This protein binds this small molecule.
Small molecule (SMILES): O=C(O)c1ccc(NS(=O)(=O)c2ccc(N3C(=O)c4ccccc4C3=O)cc2)cc1

Sequence of chain 55.A:
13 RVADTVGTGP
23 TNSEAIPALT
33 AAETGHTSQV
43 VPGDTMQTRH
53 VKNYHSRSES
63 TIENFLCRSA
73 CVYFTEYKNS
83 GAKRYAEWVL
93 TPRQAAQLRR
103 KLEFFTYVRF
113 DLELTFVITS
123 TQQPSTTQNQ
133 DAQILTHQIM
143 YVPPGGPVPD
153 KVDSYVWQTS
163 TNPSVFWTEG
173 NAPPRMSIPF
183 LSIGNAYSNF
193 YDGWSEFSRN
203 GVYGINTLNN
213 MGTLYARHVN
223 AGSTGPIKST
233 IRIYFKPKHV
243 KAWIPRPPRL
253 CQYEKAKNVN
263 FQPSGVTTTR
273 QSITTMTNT

Sequence of chain 47.C:
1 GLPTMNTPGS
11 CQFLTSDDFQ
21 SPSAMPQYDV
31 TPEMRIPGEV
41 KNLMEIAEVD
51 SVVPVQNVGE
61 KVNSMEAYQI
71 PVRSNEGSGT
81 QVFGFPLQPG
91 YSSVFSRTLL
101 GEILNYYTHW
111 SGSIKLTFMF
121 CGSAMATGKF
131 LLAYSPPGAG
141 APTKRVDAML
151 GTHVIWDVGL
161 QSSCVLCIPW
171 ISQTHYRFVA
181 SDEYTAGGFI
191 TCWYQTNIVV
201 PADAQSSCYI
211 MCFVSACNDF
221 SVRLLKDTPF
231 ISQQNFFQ

Sequence of chain 47.A:
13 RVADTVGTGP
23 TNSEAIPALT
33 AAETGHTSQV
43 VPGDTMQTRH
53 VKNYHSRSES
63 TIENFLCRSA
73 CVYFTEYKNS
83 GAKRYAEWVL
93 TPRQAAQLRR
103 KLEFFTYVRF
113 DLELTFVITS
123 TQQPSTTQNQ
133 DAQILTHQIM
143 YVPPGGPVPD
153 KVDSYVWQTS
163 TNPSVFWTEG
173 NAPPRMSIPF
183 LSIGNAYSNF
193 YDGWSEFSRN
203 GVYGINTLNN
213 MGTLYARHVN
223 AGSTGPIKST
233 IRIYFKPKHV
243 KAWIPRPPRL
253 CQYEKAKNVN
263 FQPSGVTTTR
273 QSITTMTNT

Binding-site contacts:
Ligand atom C21 contacts residue ARG234 of chain 47.A at 3.5 Å.
Ligand atom O2 contacts residue GLN233 of chain 47.C at 2.9 Å (h-bond).
Ligand atom O2 contacts residue TYR157 of chain 55.A at 3.4 Å.
Ligand atom C7 contacts residue GLN234 of chain 47.C at 2.2 Å.
Ligand atom C5 contacts residue SER156 of chain 55.A at 2.9 Å.
Ligand atom C2 contacts residue GLN160 of chain 55.A at 3.5 Å.
Ligand atom O4 contacts residue PHE236 of chain 47.C at 2.6 Å.
Ligand atom C1 contacts residue GLN160 of chain 55.A at 2.6 Å.
Ligand atom O2 contacts residue GLN234 of chain 47.C at 2.5 Å (h-bond).
Ligand atom N1 contacts residue SER156 of chain 55.A at 2.9 Å.
Ligand atom N1 contacts residue TYR157 of chain 55.A at 2.5 Å (h-bond).
Ligand atom C21 contacts residue GLN160 of chain 55.A at 3.6 Å.
Ligand atom N1 contacts residue ASP155 of chain 55.A at 2.5 Å (salt-bridge).
Ligand atom C6 contacts residue SER156 of chain 55.A at 3.4 Å.
Ligand atom O5 contacts residue ARG234 of chain 47.A at 2.7 Å (salt-bridge).
Ligand atom C8 contacts residue ASP155 of chain 55.A at 3.7 Å.
Ligand atom C4 contacts residue SER156 of chain 55.A at 3.0 Å.
Ligand atom C20 contacts residue PHE76 of chain 47.A at 3.2 Å (hydrophobic).
Ligand atom O6 contacts residue ARG234 of chain 47.A at 3.4 Å (salt-bridge).
Ligand atom C4 contacts residue TYR157 of chain 55.A at 3.5 Å (hydrophobic).
Ligand atom O1 contacts residue GLN233 of chain 47.C at 3.6 Å.
Ligand atom C13 contacts residue PHE236 of chain 47.C at 3.4 Å (hydrophobic).
Ligand atom O4 contacts residue PHE76 of chain 47.A at 2.2 Å.
Ligand atom C5 contacts residue TYR157 of chain 55.A at 2.8 Å (hydrophobic).
Ligand atom O1 contacts residue GLN234 of chain 47.C at 2.6 Å (h-bond).
Ligand atom C6 contacts residue TYR157 of chain 55.A at 2.6 Å (hydrophobic).
Ligand atom C5 contacts residue ASP155 of chain 55.A at 2.5 Å.
Ligand atom C12 contacts residue GLN234 of chain 47.C at 2.8 Å.
Ligand atom C2 contacts residue SER156 of chain 55.A at 3.6 Å.
Ligand atom C3 contacts residue ASP155 of chain 55.A at 3.0 Å.
Ligand atom C3 contacts residue SER156 of chain 55.A at 3.2 Å.
Ligand atom O6 contacts residue GLN160 of chain 55.A at 2.9 Å.
Ligand atom S1 contacts residue GLN234 of chain 47.C at 2.2 Å (h-bond).
Ligand atom C14 contacts residue PHE76 of chain 47.A at 3.3 Å (hydrophobic).
Ligand atom C1 contacts residue TYR157 of chain 55.A at 3.5 Å (hydrophobic).
Ligand atom C8 contacts residue GLN234 of chain 47.C at 2.9 Å.
Ligand atom C4 contacts residue ASP155 of chain 55.A at 1.9 Å.
Ligand atom C13 contacts residue PHE76 of chain 47.A at 2.9 Å (hydrophobic).
Ligand atom O5 contacts residue ARG219 of chain 55.A at 3.5 Å (salt-bridge).
Ligand atom C6 contacts residue GLN160 of chain 55.A at 2.9 Å.